Binding-site contacts:
Ligand atom C8 contacts residue PHE90 of chain 45.A at 3.7 Å (hydrophobic).
Ligand atom C5 contacts residue ASN67 of chain 45.A at 3.7 Å.
Ligand atom C8 contacts residue MET118 of chain 45.A at 4.3 Å (hydrophobic).
Ligand atom C7 contacts residue ASN67 of chain 45.A at 3.9 Å.
Ligand atom C1 contacts residue ASN67 of chain 45.A at 1.4 Å.
Ligand atom O7 contacts residue ASN67 of chain 45.A at 4.3 Å.
Ligand atom C4 contacts residue ASN67 of chain 45.A at 4.2 Å.
Ligand atom N2 contacts residue ASN67 of chain 45.A at 2.9 Å (h-bond).
Ligand atom O5 contacts residue ASN67 of chain 45.A at 2.4 Å (h-bond).
Ligand atom C8 contacts residue ASN67 of chain 45.A at 4.3 Å.
Ligand atom C2 contacts residue ASN67 of chain 45.A at 2.5 Å.
Ligand atom C3 contacts residue ASN67 of chain 45.A at 3.8 Å.

A small-molecule ligand and the protein it binds are described below.
Small molecule (SMILES): CC(=O)N[C@@H]1[C@@H](O)[C@H](O)[C@@H](CO)O[C@H]1O

Sequence of chain 45.A:
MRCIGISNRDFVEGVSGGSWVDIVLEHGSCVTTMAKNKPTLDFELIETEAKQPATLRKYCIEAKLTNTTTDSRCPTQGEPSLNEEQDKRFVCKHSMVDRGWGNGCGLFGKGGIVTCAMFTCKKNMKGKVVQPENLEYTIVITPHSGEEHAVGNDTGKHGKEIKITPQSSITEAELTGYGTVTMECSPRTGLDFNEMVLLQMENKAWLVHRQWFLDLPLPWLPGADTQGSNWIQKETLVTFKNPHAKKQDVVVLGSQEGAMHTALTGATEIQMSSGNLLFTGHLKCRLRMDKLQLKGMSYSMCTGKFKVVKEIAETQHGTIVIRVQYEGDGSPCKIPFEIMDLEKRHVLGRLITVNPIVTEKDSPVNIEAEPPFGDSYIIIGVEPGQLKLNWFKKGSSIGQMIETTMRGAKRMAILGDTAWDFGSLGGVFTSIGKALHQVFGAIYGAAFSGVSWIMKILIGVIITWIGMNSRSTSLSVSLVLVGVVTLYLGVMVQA